Sequence of chain 1.B:
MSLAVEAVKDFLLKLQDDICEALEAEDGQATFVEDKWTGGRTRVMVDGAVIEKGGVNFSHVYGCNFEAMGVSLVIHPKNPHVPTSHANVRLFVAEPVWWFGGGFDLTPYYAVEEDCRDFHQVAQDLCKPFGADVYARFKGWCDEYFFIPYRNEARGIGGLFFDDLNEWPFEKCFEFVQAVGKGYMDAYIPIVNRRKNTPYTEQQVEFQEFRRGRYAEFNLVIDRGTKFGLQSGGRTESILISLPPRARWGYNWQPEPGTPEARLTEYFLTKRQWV

Binding-site contacts:
Ligand atom C5 contacts residue 0PA1 of chain 1.L at 2.8 Å.
Ligand atom C3 contacts residue 0PA1 of chain 1.L at 4.3 Å.
Ligand atom C6 contacts residue 0PA1 of chain 1.L at 4.2 Å.
Ligand atom O1 contacts residue GLY263 of chain 1.B at 3.8 Å.
Ligand atom O1 contacts residue GLY268 of chain 1.B at 3.8 Å.
Ligand atom O2 contacts residue VAL74 of chain 1.B at 3.2 Å.
Ligand atom C2 contacts residue 0PA1 of chain 1.M at 4.0 Å.
Ligand atom O1 contacts residue SER266 of chain 1.B at 2.3 Å (h-bond).
Ligand atom C7 contacts residue ARG269 of chain 1.B at 4.2 Å.
Ligand atom C3 contacts residue ILE273 of chain 1.B at 4.0 Å (hydrophobic).
Ligand atom C7 contacts residue VAL74 of chain 1.B at 4.1 Å (hydrophobic).
Ligand atom C1 contacts residue GLY268 of chain 1.B at 3.9 Å.
Ligand atom C3 contacts residue GLY263 of chain 1.B at 4.0 Å.
Ligand atom C7 contacts residue GLY268 of chain 1.B at 4.1 Å.
Ligand atom C1 contacts residue GLY263 of chain 1.B at 4.5 Å.
Ligand atom C2 contacts residue SER266 of chain 1.B at 4.4 Å.
Ligand atom O2 contacts residue SER266 of chain 1.B at 4.3 Å.
Ligand atom C6 contacts residue ILE273 of chain 1.B at 4.1 Å (hydrophobic).
Ligand atom C4 contacts residue 0PA1 of chain 1.L at 2.8 Å.
Ligand atom C6 contacts residue SER72 of chain 1.B at 4.0 Å.
Ligand atom C5 contacts residue ILE273 of chain 1.B at 3.6 Å (hydrophobic).
Ligand atom C1 contacts residue SER266 of chain 1.B at 3.5 Å.
Ligand atom C2 contacts residue VAL74 of chain 1.B at 3.8 Å (hydrophobic).
Ligand atom C3 contacts residue GLY268 of chain 1.B at 4.0 Å.
Ligand atom C4 contacts residue 0PA1 of chain 1.M at 4.2 Å.
Ligand atom C2 contacts residue GLY263 of chain 1.B at 4.2 Å.
Ligand atom C1 contacts residue VAL74 of chain 1.B at 3.9 Å (hydrophobic).
Ligand atom C4 contacts residue ILE273 of chain 1.B at 3.7 Å (hydrophobic).
Ligand atom O2 contacts residue GLY268 of chain 1.B at 3.9 Å.
Ligand atom C7 contacts residue ILE273 of chain 1.B at 4.5 Å (hydrophobic).
Ligand atom O1 contacts residue PHE262 of chain 1.B at 4.3 Å.
Ligand atom C5 contacts residue SER72 of chain 1.B at 4.1 Å.
Ligand atom C7 contacts residue TRP45 of chain 1.B at 4.3 Å (hydrophobic).
Ligand atom C6 contacts residue TRP45 of chain 1.B at 4.2 Å (hydrophobic).
Ligand atom C4 contacts residue GLY263 of chain 1.B at 4.1 Å.

A protein and the small-molecule ligand that binds it are described below.
Small molecule (SMILES): O=C(O)CC1CCCC1